Binding-site contacts:
Ligand atom SAG contacts residue HIS12 of chain 1.A at 3.9 Å.
Ligand atom CAD contacts residue ASN8 of chain 1.A at 4.0 Å.
Ligand atom NAJ contacts residue ASP16 of chain 1.A at 2.8 Å (salt-bridge).
Ligand atom CAA contacts residue HIS1 of chain 1.A at 3.8 Å.
Ligand atom OAI contacts residue HIS12 of chain 1.A at 3.5 Å.
Ligand atom CAB contacts residue ASP16 of chain 1.A at 4.4 Å.
Ligand atom OAH contacts residue PHE17 of chain 1.A at 3.9 Å.
Ligand atom CAF contacts residue ASN8 of chain 1.A at 4.5 Å.
Ligand atom OAI contacts residue TRP13 of chain 1.A at 3.3 Å.
Ligand atom OAI contacts residue GLY9 of chain 1.A at 4.3 Å.
Ligand atom NAJ contacts residue TRP13 of chain 1.A at 3.8 Å.
Ligand atom NAJ contacts residue HIS12 of chain 1.A at 2.8 Å (h-bond).
Ligand atom SAG contacts residue ASP16 of chain 1.A at 3.4 Å (salt-bridge).
Ligand atom CAE contacts residue HIS12 of chain 1.A at 4.5 Å.
Ligand atom OAI contacts residue TRP2 of chain 1.A at 3.8 Å.
Ligand atom SAG contacts residue TRP13 of chain 1.A at 4.3 Å.
Ligand atom CAB contacts residue HIS1 of chain 1.A at 3.8 Å.
Ligand atom CAE contacts residue HIS7 of chain 1.A at 3.7 Å.
Ligand atom SAG contacts residue TRP2 of chain 1.A at 4.0 Å.
Ligand atom OAH contacts residue TRP2 of chain 1.A at 3.3 Å.
Ligand atom CAF contacts residue ASP16 of chain 1.A at 3.7 Å.
Ligand atom CAF contacts residue HIS1 of chain 1.A at 4.1 Å.
Ligand atom CAD contacts residue HIS1 of chain 1.A at 4.3 Å.
Ligand atom CAF contacts residue TRP2 of chain 1.A at 4.3 Å (hydrophobic).
Ligand atom CAE contacts residue HIS1 of chain 1.A at 4.3 Å.
Ligand atom OAH contacts residue ASP16 of chain 1.A at 3.3 Å (salt-bridge).
Ligand atom OAI contacts residue ASN8 of chain 1.A at 3.4 Å (h-bond).
Ligand atom CAC contacts residue HIS1 of chain 1.A at 4.2 Å.
Ligand atom CAD contacts residue HIS7 of chain 1.A at 3.7 Å.
Ligand atom CAA contacts residue TRP2 of chain 1.A at 4.1 Å (hydrophobic).
Ligand atom OAH contacts residue HIS1 of chain 1.A at 3.9 Å.
Ligand atom CAE contacts residue ASN8 of chain 1.A at 3.8 Å.
Ligand atom NAJ contacts residue LYS15 of chain 1.A at 3.9 Å.
Ligand atom CAA contacts residue ASP16 of chain 1.A at 3.5 Å.

This small molecule binds to this protein.
Small molecule (SMILES): NS(=O)(=O)c1ccc(NC(=O)NCCCCO)cc1

Sequence of chain 1.A:
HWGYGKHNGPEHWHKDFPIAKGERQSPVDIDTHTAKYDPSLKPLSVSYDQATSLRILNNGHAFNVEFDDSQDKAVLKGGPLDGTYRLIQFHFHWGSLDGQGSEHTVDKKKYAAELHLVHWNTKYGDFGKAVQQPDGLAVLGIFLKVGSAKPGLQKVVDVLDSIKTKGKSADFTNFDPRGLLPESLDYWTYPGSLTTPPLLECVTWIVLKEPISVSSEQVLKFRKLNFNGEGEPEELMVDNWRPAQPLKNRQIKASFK